Sequence of chain 1.A:
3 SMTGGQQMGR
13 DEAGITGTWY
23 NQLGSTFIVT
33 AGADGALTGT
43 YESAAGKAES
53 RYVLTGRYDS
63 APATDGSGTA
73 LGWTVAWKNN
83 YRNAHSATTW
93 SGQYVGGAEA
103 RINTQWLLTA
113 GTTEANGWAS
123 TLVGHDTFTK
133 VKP

Sequence of chain 2.B:
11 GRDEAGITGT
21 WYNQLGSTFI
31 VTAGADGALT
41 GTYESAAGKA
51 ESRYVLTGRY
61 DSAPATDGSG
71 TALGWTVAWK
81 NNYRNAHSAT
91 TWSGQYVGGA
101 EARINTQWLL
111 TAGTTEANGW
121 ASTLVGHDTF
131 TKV

This small molecule binds to this protein.
Small molecule (SMILES): O=C(CCCC[C@@H]1SC[C@@H]2NC(=O)N[C@@H]21)NC1CCN(c2ccncc2)CC1

Binding-site contacts:
Ligand atom C25 contacts residue ALA112 of chain 1.A at 3.5 Å (hydrophobic).
Ligand atom O03 contacts residue TYR43 of chain 1.A at 2.8 Å (h-bond).
Ligand atom N02 contacts residue ASP128 of chain 1.A at 2.8 Å (salt-bridge).
Ligand atom C17 contacts residue LYS49 of chain 1.A at 3.6 Å.
Ligand atom N09 contacts residue SER88 of chain 1.A at 2.9 Å (h-bond).
Ligand atom C16 contacts residue TRP79 of chain 1.A at 3.8 Å (hydrophobic).
Ligand atom N02 contacts residue LEU25 of chain 1.A at 3.7 Å.
Ligand atom O07 contacts residue GLY48 of chain 1.A at 3.7 Å.
Ligand atom C20 contacts residue SER88 of chain 1.A at 3.5 Å.
Ligand atom C12 contacts residue TRP108 of chain 1.A at 3.4 Å (hydrophobic).
Ligand atom N06 contacts residue SER45 of chain 1.A at 3.0 Å (h-bond).
Ligand atom O03 contacts residue SER27 of chain 1.A at 2.5 Å (h-bond).
Ligand atom O03 contacts residue ASN23 of chain 1.A at 2.9 Å (h-bond).
Ligand atom C05 contacts residue ASN23 of chain 1.A at 3.6 Å.
Ligand atom C17 contacts residue ALA86 of chain 1.A at 3.8 Å (hydrophobic).
Ligand atom C17 contacts residue TRP79 of chain 1.A at 3.7 Å (hydrophobic).
Ligand atom O07 contacts residue LYS49 of chain 1.A at 3.0 Å (salt-bridge).
Ligand atom C15 contacts residue TRP79 of chain 1.A at 3.7 Å (hydrophobic).
Ligand atom C14 contacts residue SER45 of chain 1.A at 3.5 Å.
Ligand atom N09 contacts residue ALA86 of chain 1.A at 3.7 Å.
Ligand atom O03 contacts residue ASP128 of chain 1.A at 3.7 Å.
Ligand atom C15 contacts residue LEU110 of chain 1.A at 3.6 Å (hydrophobic).
Ligand atom C18 contacts residue SER88 of chain 1.A at 3.4 Å.
Ligand atom S04 contacts residue THR90 of chain 1.A at 3.4 Å (h-bond).
Ligand atom C01 contacts residue TRP120 of chain 2.B at 3.6 Å (hydrophobic).
Ligand atom C05 contacts residue TYR43 of chain 1.A at 3.5 Å (hydrophobic).
Ligand atom C20 contacts residue ALA86 of chain 1.A at 3.4 Å (hydrophobic).
Ligand atom C23 contacts residue LYS49 of chain 1.A at 3.7 Å.
Ligand atom S04 contacts residue TRP92 of chain 1.A at 3.6 Å.
Ligand atom S04 contacts residue TRP79 of chain 1.A at 3.5 Å.
Ligand atom C10 contacts residue TRP108 of chain 1.A at 3.8 Å (hydrophobic).
Ligand atom C08 contacts residue TRP120 of chain 2.B at 3.6 Å (hydrophobic).
Ligand atom N13 contacts residue ALA121 of chain 1.A at 2.9 Å (h-bond).
Ligand atom C27 contacts residue ALA121 of chain 1.A at 3.0 Å (hydrophobic).
Ligand atom C28 contacts residue ALA112 of chain 1.A at 3.6 Å (hydrophobic).
Ligand atom C05 contacts residue ASP128 of chain 1.A at 3.6 Å.
Ligand atom C05 contacts residue SER27 of chain 1.A at 3.5 Å.
Ligand atom C14 contacts residue ALA47 of chain 1.A at 3.6 Å (hydrophobic).
Ligand atom N02 contacts residue ASN23 of chain 1.A at 3.8 Å.
Ligand atom C05 contacts residue LEU25 of chain 1.A at 3.6 Å (hydrophobic).